The small molecule below binds the protein below.
Small molecule (SMILES): CC(=O)N[C@@H]1[C@@H](O)[C@H](O)[C@@H](CO)O[C@H]1O

Binding-site contacts:
Ligand atom C8 contacts residue ASP67 of chain 55.A at 3.7 Å.
Ligand atom O6 contacts residue ASN118 of chain 55.A at 4.2 Å.
Ligand atom N2 contacts residue ASN118 of chain 55.A at 2.9 Å (h-bond).
Ligand atom C4 contacts residue ASN118 of chain 55.A at 4.2 Å.
Ligand atom C6 contacts residue PHE119 of chain 55.A at 4.0 Å (hydrophobic).
Ligand atom C1 contacts residue ASN118 of chain 55.A at 1.4 Å.
Ligand atom C5 contacts residue ASN118 of chain 55.A at 3.6 Å.
Ligand atom N2 contacts residue TYR90 of chain 55.A at 4.4 Å.
Ligand atom C5 contacts residue THR120 of chain 55.A at 4.2 Å.
Ligand atom C3 contacts residue ASN118 of chain 55.A at 3.8 Å.
Ligand atom C8 contacts residue SER66 of chain 55.A at 3.6 Å.
Ligand atom O6 contacts residue PHE119 of chain 55.A at 2.8 Å (h-bond).
Ligand atom C1 contacts residue SER66 of chain 55.A at 4.5 Å.
Ligand atom C7 contacts residue ASN118 of chain 55.A at 3.8 Å.
Ligand atom C8 contacts residue ASN118 of chain 55.A at 3.7 Å.
Ligand atom O5 contacts residue THR120 of chain 55.A at 3.4 Å (h-bond).
Ligand atom O6 contacts residue THR120 of chain 55.A at 3.6 Å (h-bond).
Ligand atom C6 contacts residue THR120 of chain 55.A at 3.8 Å.
Ligand atom O5 contacts residue THR89 of chain 55.A at 4.5 Å.
Ligand atom C1 contacts residue THR89 of chain 55.A at 4.2 Å.
Ligand atom O5 contacts residue ASN118 of chain 55.A at 2.4 Å (h-bond).
Ligand atom O6 contacts residue THR89 of chain 55.A at 3.9 Å.
Ligand atom O5 contacts residue PHE119 of chain 55.A at 3.9 Å.
Ligand atom C2 contacts residue ASN118 of chain 55.A at 2.5 Å.

Sequence of chain 55.A:
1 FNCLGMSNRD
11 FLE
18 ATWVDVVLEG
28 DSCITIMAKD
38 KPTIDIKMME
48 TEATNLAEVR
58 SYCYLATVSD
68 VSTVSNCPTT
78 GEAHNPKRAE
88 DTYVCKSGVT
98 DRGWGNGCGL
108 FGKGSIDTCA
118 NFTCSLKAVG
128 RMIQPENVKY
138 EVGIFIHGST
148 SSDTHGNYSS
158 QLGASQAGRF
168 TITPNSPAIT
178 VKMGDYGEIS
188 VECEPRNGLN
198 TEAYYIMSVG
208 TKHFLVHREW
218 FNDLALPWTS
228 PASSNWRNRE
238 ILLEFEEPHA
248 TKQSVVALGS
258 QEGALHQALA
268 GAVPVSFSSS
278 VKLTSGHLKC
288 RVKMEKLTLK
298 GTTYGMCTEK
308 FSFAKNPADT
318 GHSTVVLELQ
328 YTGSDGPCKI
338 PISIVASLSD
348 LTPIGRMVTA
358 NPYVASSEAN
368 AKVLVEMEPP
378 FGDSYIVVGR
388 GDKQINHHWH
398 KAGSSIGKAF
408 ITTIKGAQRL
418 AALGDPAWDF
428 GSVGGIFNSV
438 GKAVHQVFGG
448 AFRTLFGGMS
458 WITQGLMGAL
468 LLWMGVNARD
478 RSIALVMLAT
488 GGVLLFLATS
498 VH